Sequence of chain 1.A:
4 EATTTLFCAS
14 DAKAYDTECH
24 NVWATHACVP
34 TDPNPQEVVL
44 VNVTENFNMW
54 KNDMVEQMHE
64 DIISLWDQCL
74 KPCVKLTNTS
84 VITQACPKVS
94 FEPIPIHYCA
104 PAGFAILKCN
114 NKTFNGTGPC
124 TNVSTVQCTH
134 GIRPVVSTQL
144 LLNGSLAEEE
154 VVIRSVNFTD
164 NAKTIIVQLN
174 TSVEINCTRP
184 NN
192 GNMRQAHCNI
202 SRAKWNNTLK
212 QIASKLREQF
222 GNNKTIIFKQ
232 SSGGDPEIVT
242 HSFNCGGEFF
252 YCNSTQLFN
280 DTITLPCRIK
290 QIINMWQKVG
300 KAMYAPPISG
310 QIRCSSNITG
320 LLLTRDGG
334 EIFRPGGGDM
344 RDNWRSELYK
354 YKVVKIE

Binding-site contacts:
Ligand atom C5 contacts residue ASN160 of chain 1.A at 3.8 Å.
Ligand atom C5 contacts residue THR162 of chain 1.A at 4.2 Å.
Ligand atom O7 contacts residue ASP163 of chain 1.A at 3.8 Å.
Ligand atom C1 contacts residue ASN160 of chain 1.A at 1.4 Å.
Ligand atom N2 contacts residue ASN160 of chain 1.A at 2.6 Å (h-bond).
Ligand atom C3 contacts residue ASN160 of chain 1.A at 3.7 Å.
Ligand atom O6 contacts residue THR162 of chain 1.A at 3.5 Å.
Ligand atom O7 contacts residue ASN160 of chain 1.A at 2.8 Å (h-bond).
Ligand atom C2 contacts residue ASN160 of chain 1.A at 2.4 Å.
Ligand atom C8 contacts residue VAL159 of chain 1.A at 4.2 Å (hydrophobic).
Ligand atom O5 contacts residue THR162 of chain 1.A at 2.9 Å (h-bond).
Ligand atom C4 contacts residue ASN160 of chain 1.A at 4.3 Å.
Ligand atom C1 contacts residue THR162 of chain 1.A at 3.7 Å.
Ligand atom C7 contacts residue ASN160 of chain 1.A at 2.9 Å.
Ligand atom O5 contacts residue ASN160 of chain 1.A at 2.5 Å (h-bond).
Ligand atom C8 contacts residue ASN160 of chain 1.A at 4.0 Å.
Ligand atom C6 contacts residue THR162 of chain 1.A at 4.2 Å.

This small molecule binds to this protein.
Small molecule (SMILES): CC(=O)N[C@@H]1[C@@H](O)[C@H](O)[C@@H](CO)O[C@H]1O